This small molecule binds to this protein.
Small molecule (SMILES): O=C(Nc1c(Cl)cncc1Cl)c1ccc(OC(F)F)c(OCC2CC2)c1

Sequence of chain 1.A:
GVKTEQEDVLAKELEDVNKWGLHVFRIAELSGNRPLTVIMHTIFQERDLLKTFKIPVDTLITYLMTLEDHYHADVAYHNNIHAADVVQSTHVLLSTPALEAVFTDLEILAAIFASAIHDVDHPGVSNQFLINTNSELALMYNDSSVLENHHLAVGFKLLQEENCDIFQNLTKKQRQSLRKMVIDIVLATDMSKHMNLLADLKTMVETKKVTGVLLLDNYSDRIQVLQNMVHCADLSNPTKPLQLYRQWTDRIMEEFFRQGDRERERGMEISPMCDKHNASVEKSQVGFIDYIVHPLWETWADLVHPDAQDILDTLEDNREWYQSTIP

Binding-site contacts:
Ligand atom C10 contacts residue TYR83 of chain 1.A at 3.6 Å (hydrophobic).
Ligand atom F17 contacts residue THR257 of chain 1.A at 3.2 Å.
Ligand atom C5 contacts residue ASP242 of chain 1.A at 3.6 Å.
Ligand atom N3 contacts residue MG1 of chain 1.F at 3.9 Å.
Ligand atom F17 contacts residue ASN245 of chain 1.A at 3.9 Å.
Ligand atom C11 contacts residue TYR83 of chain 1.A at 3.9 Å (hydrophobic).
Ligand atom C22 contacts residue MET281 of chain 1.A at 3.3 Å (hydrophobic).
Ligand atom C21 contacts residue GLN293 of chain 1.A at 3.8 Å.
Ligand atom O15 contacts residue GLN293 of chain 1.A at 3.0 Å (h-bond).
Ligand atom F18 contacts residue ASN245 of chain 1.A at 3.2 Å.
Ligand atom C16 contacts residue THR257 of chain 1.A at 3.5 Å.
Ligand atom C4 contacts residue MET197 of chain 1.A at 3.5 Å (hydrophobic).
Ligand atom O15 contacts residue ILE260 of chain 1.A at 3.6 Å.
Ligand atom C2 contacts residue MET197 of chain 1.A at 3.9 Å (hydrophobic).
Ligand atom C16 contacts residue GLN293 of chain 1.A at 3.6 Å.
Ligand atom C4 contacts residue THR195 of chain 1.A at 3.3 Å.
Ligand atom C9 contacts residue PHE296 of chain 1.A at 3.8 Å (hydrophobic).
Ligand atom C12 contacts residue ILE260 of chain 1.A at 3.8 Å (hydrophobic).
Ligand atom C13 contacts residue PHE296 of chain 1.A at 3.5 Å (hydrophobic).
Ligand atom C12 contacts residue PHE296 of chain 1.A at 3.7 Å (hydrophobic).
Ligand atom CL26 contacts residue LEU243 of chain 1.A at 3.2 Å.
Ligand atom C4 contacts residue ASP242 of chain 1.A at 3.5 Å.
Ligand atom F17 contacts residue ILE260 of chain 1.A at 3.7 Å.
Ligand atom F18 contacts residue GLN293 of chain 1.A at 3.9 Å.
Ligand atom C14 contacts residue PHE296 of chain 1.A at 3.5 Å (hydrophobic).
Ligand atom CL26 contacts residue ASP242 of chain 1.A at 3.2 Å.
Ligand atom C5 contacts residue MET197 of chain 1.A at 3.9 Å (hydrophobic).
Ligand atom C16 contacts residue TYR253 of chain 1.A at 3.8 Å (hydrophobic).
Ligand atom N3 contacts residue THR195 of chain 1.A at 3.5 Å (h-bond).
Ligand atom F18 contacts residue TYR253 of chain 1.A at 3.5 Å.
Ligand atom C20 contacts residue PHE296 of chain 1.A at 3.8 Å (hydrophobic).
Ligand atom O19 contacts residue PHE296 of chain 1.A at 3.8 Å.
Ligand atom O19 contacts residue GLN293 of chain 1.A at 3.2 Å (h-bond).
Ligand atom F17 contacts residue TRP256 of chain 1.A at 3.1 Å.
Ligand atom C11 contacts residue ASN245 of chain 1.A at 3.7 Å.
Ligand atom CL25 contacts residue HIS84 of chain 1.A at 3.8 Å.
Ligand atom F18 contacts residue PRO246 of chain 1.A at 3.8 Å.
Ligand atom N3 contacts residue MET197 of chain 1.A at 3.5 Å.
Ligand atom C23 contacts residue GLN293 of chain 1.A at 3.8 Å.
Ligand atom C23 contacts residue SER292 of chain 1.A at 3.3 Å.